Sequence of chain 1.A:
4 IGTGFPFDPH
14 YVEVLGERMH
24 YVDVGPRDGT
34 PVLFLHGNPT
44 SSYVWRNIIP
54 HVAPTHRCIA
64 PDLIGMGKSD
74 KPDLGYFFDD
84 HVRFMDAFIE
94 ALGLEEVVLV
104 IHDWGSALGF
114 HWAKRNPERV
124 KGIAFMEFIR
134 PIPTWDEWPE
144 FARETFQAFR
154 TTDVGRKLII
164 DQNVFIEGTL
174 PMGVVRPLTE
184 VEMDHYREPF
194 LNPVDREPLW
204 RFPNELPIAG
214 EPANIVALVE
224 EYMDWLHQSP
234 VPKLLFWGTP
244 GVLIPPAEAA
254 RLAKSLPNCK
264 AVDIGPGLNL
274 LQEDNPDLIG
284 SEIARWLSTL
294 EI

This protein binds this small molecule.
Small molecule (SMILES): CCCCCCOCCOCCNC(=O)c1ccc(C(=O)O)c(-c2c3ccc(=[N+](C)C)cc-3oc3cc(N(C)C)ccc23)c1

Binding-site contacts:
Ligand atom CBL contacts residue ASN272 of chain 1.A at 3.7 Å.
Ligand atom CBA contacts residue THR148 of chain 1.A at 3.6 Å.
Ligand atom CBJ contacts residue ASN272 of chain 1.A at 3.8 Å.
Ligand atom OBF contacts residue ALA145 of chain 1.A at 3.5 Å.
Ligand atom CAP contacts residue MET175 of chain 1.A at 3.4 Å (hydrophobic).
Ligand atom OAF contacts residue GLY171 of chain 1.A at 3.8 Å.
Ligand atom CAA contacts residue GLY171 of chain 1.A at 3.7 Å.
Ligand atom CBK contacts residue ASN272 of chain 1.A at 3.8 Å.
Ligand atom CAR contacts residue MET175 of chain 1.A at 3.8 Å (hydrophobic).
Ligand atom CBA contacts residue MET175 of chain 1.A at 3.5 Å (hydrophobic).
Ligand atom CBE contacts residue MET175 of chain 1.A at 3.7 Å (hydrophobic).
Ligand atom CAJ contacts residue MET175 of chain 1.A at 3.3 Å (hydrophobic).
Ligand atom CAE contacts residue GLU170 of chain 1.A at 3.8 Å.
Ligand atom CAP contacts residue GLY171 of chain 1.A at 3.7 Å.
Ligand atom CBG contacts residue MET175 of chain 1.A at 3.8 Å (hydrophobic).
Ligand atom CAH contacts residue GLU170 of chain 1.A at 3.3 Å.
Ligand atom CBJ contacts residue THR172 of chain 1.A at 3.7 Å.
Ligand atom OBC contacts residue THR148 of chain 1.A at 3.8 Å.
Ligand atom NAU contacts residue PRO174 of chain 1.A at 3.7 Å.
Ligand atom NBB contacts residue THR148 of chain 1.A at 3.5 Å.
Ligand atom OBC contacts residue THR172 of chain 1.A at 2.8 Å (h-bond).
Ligand atom CBH contacts residue PHE149 of chain 1.A at 3.6 Å (hydrophobic).
Ligand atom OAF contacts residue GLU170 of chain 1.A at 3.1 Å (salt-bridge).
Ligand atom OBC contacts residue GLY171 of chain 1.A at 3.5 Å.
Ligand atom CAC contacts residue GLY171 of chain 1.A at 3.8 Å.
Ligand atom CBN contacts residue ASP106 of chain 1.A at 2.5 Å.
Ligand atom CBM contacts residue ASP106 of chain 1.A at 3.0 Å.
Ligand atom CAV contacts residue PRO174 of chain 1.A at 3.7 Å (hydrophobic).
Ligand atom CAR contacts residue THR148 of chain 1.A at 3.6 Å.
Ligand atom CAQ contacts residue MET175 of chain 1.A at 3.3 Å (hydrophobic).
Ligand atom CAK contacts residue MET175 of chain 1.A at 3.4 Å (hydrophobic).
Ligand atom CAB contacts residue GLY171 of chain 1.A at 3.7 Å.
Ligand atom CBM contacts residue ASN272 of chain 1.A at 3.7 Å.
Ligand atom OBF contacts residue THR172 of chain 1.A at 3.7 Å.
Ligand atom CBH contacts residue THR172 of chain 1.A at 3.6 Å.
Ligand atom OBF contacts residue PHE149 of chain 1.A at 3.6 Å.
Ligand atom CBD contacts residue THR148 of chain 1.A at 3.7 Å.
Ligand atom CAA contacts residue GLU170 of chain 1.A at 3.4 Å.
Ligand atom CBO contacts residue ASP106 of chain 1.A at 1.4 Å.
Ligand atom NBB contacts residue MET175 of chain 1.A at 3.6 Å (h-bond).